Binding-site contacts:
Ligand atom N1 contacts residue GLY112 of chain 41.C at 2.9 Å (h-bond).
Ligand atom C6 contacts residue VAL94 of chain 41.C at 1.8 Å (hydrophobic).
Ligand atom OP2 contacts residue ASN133 of chain 41.C at 2.5 Å.
Ligand atom C4 contacts residue GLY113 of chain 41.C at 1.2 Å.
Ligand atom O2' contacts residue TRP95 of chain 41.C at 2.5 Å.
Ligand atom N3 contacts residue GLY113 of chain 41.C at 2.1 Å.
Ligand atom N3 contacts residue LEU93 of chain 41.C at 1.6 Å (h-bond).
Ligand atom O4 contacts residue VAL107 of chain 41.C at 1.8 Å.
Ligand atom C4 contacts residue VAL94 of chain 41.C at 2.8 Å (hydrophobic).
Ligand atom C5 contacts residue GLY112 of chain 41.C at 2.6 Å.
Ligand atom C2 contacts residue LEU93 of chain 41.C at 2.0 Å (hydrophobic).
Ligand atom O4 contacts residue LEU114 of chain 41.C at 2.8 Å (h-bond).
Ligand atom C2 contacts residue GLY113 of chain 41.C at 2.8 Å.
Ligand atom C6 contacts residue GLY112 of chain 41.C at 2.2 Å.
Ligand atom C6 contacts residue GLY113 of chain 41.C at 1.8 Å.
Ligand atom C1' contacts residue VAL94 of chain 41.C at 2.6 Å (hydrophobic).
Ligand atom C4 contacts residue VAL107 of chain 41.C at 2.6 Å (hydrophobic).
Ligand atom O4' contacts residue VAL94 of chain 41.C at 2.7 Å.
Ligand atom N1 contacts residue GLY113 of chain 41.C at 2.8 Å.
Ligand atom C4 contacts residue LEU114 of chain 41.C at 2.8 Å (hydrophobic).
Ligand atom O2 contacts residue VAL94 of chain 41.C at 1.5 Å.
Ligand atom C1' contacts residue TRP95 of chain 41.C at 2.4 Å (hydrophobic).
Ligand atom O4 contacts residue GLY113 of chain 41.C at 2.0 Å.
Ligand atom C5 contacts residue GLY113 of chain 41.C at 1.2 Å.
Ligand atom C5 contacts residue VAL94 of chain 41.C at 2.5 Å (hydrophobic).
Ligand atom N1 contacts residue VAL94 of chain 41.C at 1.9 Å.
Ligand atom O3' contacts residue GLU131 of chain 41.C at 2.8 Å (salt-bridge).
Ligand atom N3 contacts residue LEU114 of chain 41.C at 2.9 Å (h-bond).
Ligand atom C4 contacts residue LEU93 of chain 41.C at 2.9 Å (hydrophobic).
Ligand atom N3 contacts residue VAL94 of chain 41.C at 2.3 Å.
Ligand atom OP1 contacts residue ASN136 of chain 41.C at 2.4 Å (h-bond).
Ligand atom C2 contacts residue VAL94 of chain 41.C at 1.7 Å (hydrophobic).
Ligand atom C4' contacts residue TRP95 of chain 41.C at 3.0 Å (hydrophobic).
Ligand atom O2 contacts residue LEU93 of chain 41.C at 1.9 Å (h-bond).
Ligand atom N3 contacts residue VAL107 of chain 41.C at 2.9 Å.
Ligand atom O4 contacts residue GLU131 of chain 41.C at 2.6 Å (salt-bridge).
Ligand atom C6 contacts residue TYR111 of chain 41.C at 3.1 Å (hydrophobic).
Ligand atom O4' contacts residue TRP95 of chain 41.C at 2.8 Å (h-bond).
Ligand atom C5 contacts residue THR110 of chain 41.C at 2.9 Å.
Ligand atom O5' contacts residue ASN133 of chain 41.C at 2.9 Å (h-bond).

A protein and the small-molecule ligand that binds it are described below.
Small molecule (SMILES): O=c1ccn([C@@H]2O[C@H](CO[P](=O)(O)O[C@H]3[C@@H](O)[C@H](n4ccc(=O)[nH]c4=O)O[C@@H]3COP(=O)(O)O)[C@@H](O)[C@H]2O)c(=O)[nH]1

Sequence of chain 42.C:
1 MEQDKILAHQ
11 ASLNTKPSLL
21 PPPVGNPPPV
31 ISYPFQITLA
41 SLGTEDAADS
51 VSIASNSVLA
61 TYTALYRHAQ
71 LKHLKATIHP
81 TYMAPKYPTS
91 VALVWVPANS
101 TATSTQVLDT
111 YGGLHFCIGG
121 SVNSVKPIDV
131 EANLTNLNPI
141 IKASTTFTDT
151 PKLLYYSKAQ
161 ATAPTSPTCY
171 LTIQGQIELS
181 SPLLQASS

Sequence of chain 41.D:
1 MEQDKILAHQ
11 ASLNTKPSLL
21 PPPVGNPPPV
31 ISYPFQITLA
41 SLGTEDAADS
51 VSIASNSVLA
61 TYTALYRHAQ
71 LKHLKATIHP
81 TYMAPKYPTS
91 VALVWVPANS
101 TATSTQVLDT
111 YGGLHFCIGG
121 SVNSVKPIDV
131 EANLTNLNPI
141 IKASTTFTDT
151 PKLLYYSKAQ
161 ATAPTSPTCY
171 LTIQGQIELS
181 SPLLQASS

Sequence of chain 41.C:
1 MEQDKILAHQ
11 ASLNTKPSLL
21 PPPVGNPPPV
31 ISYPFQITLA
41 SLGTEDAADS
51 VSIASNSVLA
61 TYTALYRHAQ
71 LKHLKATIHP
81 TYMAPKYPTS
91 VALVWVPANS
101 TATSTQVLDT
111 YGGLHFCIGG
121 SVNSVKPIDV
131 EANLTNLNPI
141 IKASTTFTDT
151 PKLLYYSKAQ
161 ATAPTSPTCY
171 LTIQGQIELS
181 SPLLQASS